Binding-site contacts:
Ligand atom C3 contacts residue ASN120 of chain 1.I at 3.8 Å.
Ligand atom C8 contacts residue SER118 of chain 1.I at 3.5 Å.
Ligand atom N2 contacts residue ASN120 of chain 1.I at 2.9 Å (h-bond).
Ligand atom O5 contacts residue ASN120 of chain 1.I at 2.3 Å (h-bond).
Ligand atom C4 contacts residue ASN120 of chain 1.I at 4.2 Å.
Ligand atom O7 contacts residue ASN120 of chain 1.I at 3.1 Å (h-bond).
Ligand atom C7 contacts residue ASN120 of chain 1.I at 3.2 Å.
Ligand atom O7 contacts residue THR97 of chain 1.I at 4.3 Å.
Ligand atom C8 contacts residue ASN120 of chain 1.I at 4.0 Å.
Ligand atom C5 contacts residue ASN120 of chain 1.I at 3.6 Å.
Ligand atom C1 contacts residue ASN120 of chain 1.I at 1.4 Å.
Ligand atom C2 contacts residue ASN120 of chain 1.I at 2.5 Å.
Ligand atom C8 contacts residue THR97 of chain 1.I at 4.5 Å.
Ligand atom C8 contacts residue PHE119 of chain 1.I at 3.6 Å (hydrophobic).

Sequence of chain 1.I:
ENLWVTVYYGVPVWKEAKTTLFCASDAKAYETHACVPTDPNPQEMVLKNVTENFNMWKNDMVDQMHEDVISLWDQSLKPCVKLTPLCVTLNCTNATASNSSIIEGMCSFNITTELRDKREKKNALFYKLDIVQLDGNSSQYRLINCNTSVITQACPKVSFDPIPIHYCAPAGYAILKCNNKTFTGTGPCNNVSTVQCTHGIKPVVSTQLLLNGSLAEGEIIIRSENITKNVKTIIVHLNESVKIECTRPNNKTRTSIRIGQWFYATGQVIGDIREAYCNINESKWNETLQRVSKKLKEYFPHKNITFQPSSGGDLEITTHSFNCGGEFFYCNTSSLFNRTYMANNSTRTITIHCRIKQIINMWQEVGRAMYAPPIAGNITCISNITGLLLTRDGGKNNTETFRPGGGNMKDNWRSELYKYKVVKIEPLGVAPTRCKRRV

A protein and the small-molecule ligand that binds it are described below.
Small molecule (SMILES): CC(=O)N[C@H]1[C@H](O[C@H]2[C@H](O)[C@@H](NC(C)=O)CO[C@@H]2CO)O[C@H](CO)[C@@H](O)[C@@H]1O